Binding-site contacts:
Ligand atom C7 contacts residue ASN441 of chain 1.B at 3.1 Å.
Ligand atom C4 contacts residue ASN441 of chain 1.B at 4.2 Å.
Ligand atom C8 contacts residue PHE294 of chain 1.B at 3.6 Å (hydrophobic).
Ligand atom C1 contacts residue ASN441 of chain 1.B at 1.4 Å.
Ligand atom C3 contacts residue ASN441 of chain 1.B at 3.8 Å.
Ligand atom N2 contacts residue ASN441 of chain 1.B at 2.9 Å (h-bond).
Ligand atom C8 contacts residue ILE445 of chain 1.B at 4.3 Å (hydrophobic).
Ligand atom C5 contacts residue ASN441 of chain 1.B at 3.6 Å.
Ligand atom O7 contacts residue ASN441 of chain 1.B at 2.9 Å (h-bond).
Ligand atom C2 contacts residue ASN441 of chain 1.B at 2.4 Å.
Ligand atom O5 contacts residue ASN441 of chain 1.B at 2.4 Å (h-bond).
Ligand atom C8 contacts residue ASN441 of chain 1.B at 4.3 Å.
Ligand atom C8 contacts residue TRP603 of chain 1.B at 3.6 Å (hydrophobic).

This small molecule binds to this protein.
Small molecule (SMILES): CC(=O)N[C@H]1[C@H](O[C@H]2[C@H](O)[C@@H](NC(C)=O)CO[C@@H]2CO)O[C@H](CO)[C@@H](O)[C@@H]1O

Sequence of chain 1.B:
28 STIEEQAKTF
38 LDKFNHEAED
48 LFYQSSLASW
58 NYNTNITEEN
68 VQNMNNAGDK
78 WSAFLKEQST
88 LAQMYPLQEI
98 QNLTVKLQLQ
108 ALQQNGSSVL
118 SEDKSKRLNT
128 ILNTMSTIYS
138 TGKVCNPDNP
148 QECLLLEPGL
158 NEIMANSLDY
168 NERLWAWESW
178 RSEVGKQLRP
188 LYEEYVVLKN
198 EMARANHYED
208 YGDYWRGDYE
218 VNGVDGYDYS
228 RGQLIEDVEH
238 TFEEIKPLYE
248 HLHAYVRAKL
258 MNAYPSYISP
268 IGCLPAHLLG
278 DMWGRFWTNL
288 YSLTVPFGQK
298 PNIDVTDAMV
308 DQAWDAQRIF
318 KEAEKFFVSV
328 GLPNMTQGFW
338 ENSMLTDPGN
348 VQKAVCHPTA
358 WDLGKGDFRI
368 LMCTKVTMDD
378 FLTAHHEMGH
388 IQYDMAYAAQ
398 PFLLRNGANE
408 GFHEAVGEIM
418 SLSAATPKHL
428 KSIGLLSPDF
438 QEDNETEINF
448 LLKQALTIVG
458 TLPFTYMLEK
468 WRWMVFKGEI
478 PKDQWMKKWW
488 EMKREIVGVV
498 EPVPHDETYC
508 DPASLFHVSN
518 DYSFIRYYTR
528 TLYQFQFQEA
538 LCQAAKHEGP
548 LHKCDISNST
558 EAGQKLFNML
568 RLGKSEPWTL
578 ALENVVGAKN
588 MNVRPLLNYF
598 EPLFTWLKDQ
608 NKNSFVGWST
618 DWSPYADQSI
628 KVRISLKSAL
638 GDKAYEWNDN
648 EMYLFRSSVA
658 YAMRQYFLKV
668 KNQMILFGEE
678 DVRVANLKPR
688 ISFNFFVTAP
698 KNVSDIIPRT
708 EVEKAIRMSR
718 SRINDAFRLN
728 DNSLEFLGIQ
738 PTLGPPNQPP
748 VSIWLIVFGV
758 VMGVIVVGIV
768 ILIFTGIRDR